Binding-site contacts:
Ligand atom N1 contacts residue ASP255 of chain 2.C at 4.1 Å.
Ligand atom C5 contacts residue HIS226 of chain 2.C at 3.9 Å.
Ligand atom C5 contacts residue ASP244 of chain 2.C at 4.1 Å.
Ligand atom P contacts residue MN1 of chain 2.P at 2.8 Å.
Ligand atom N1 contacts residue MN1 of chain 2.P at 2.7 Å.
Ligand atom C6 contacts residue GLU381 of chain 2.C at 4.1 Å.
Ligand atom O2 contacts residue HIS336 of chain 2.C at 3.7 Å.
Ligand atom C2 contacts residue ASP255 of chain 2.C at 4.0 Å.
Ligand atom P contacts residue MN1 of chain 2.O at 3.1 Å.
Ligand atom O1 contacts residue HIS336 of chain 2.C at 4.1 Å.
Ligand atom O2 contacts residue MN1 of chain 2.P at 2.1 Å.
Ligand atom P contacts residue HIS343 of chain 2.C at 4.2 Å.
Ligand atom C5 contacts residue ARG418 of chain 2.C at 3.6 Å.
Ligand atom O1 contacts residue HIS343 of chain 2.C at 2.8 Å (h-bond).
Ligand atom C1 contacts residue MN1 of chain 2.P at 3.8 Å.
Ligand atom C1 contacts residue HIS343 of chain 2.C at 4.2 Å.
Ligand atom N2 contacts residue GLU381 of chain 2.C at 2.9 Å (salt-bridge).
Ligand atom N2 contacts residue MN1 of chain 2.P at 3.7 Å.
Ligand atom P contacts residue ASP244 of chain 2.C at 3.7 Å.
Ligand atom P contacts residue ASP255 of chain 2.C at 4.1 Å.
Ligand atom O1 contacts residue MN1 of chain 2.O at 3.4 Å.
Ligand atom O2 contacts residue ASP255 of chain 2.C at 2.9 Å (salt-bridge).
Ligand atom N2 contacts residue MN1 of chain 2.O at 4.0 Å.
Ligand atom O2 contacts residue ASP244 of chain 2.C at 3.8 Å.
Ligand atom N2 contacts residue ARG418 of chain 2.C at 3.9 Å.
Ligand atom O1 contacts residue MN1 of chain 2.P at 4.1 Å.
Ligand atom O2 contacts residue GLU420 of chain 2.C at 2.9 Å (salt-bridge).
Ligand atom N1 contacts residue ASP244 of chain 2.C at 3.1 Å (salt-bridge).
Ligand atom O2 contacts residue GLU381 of chain 2.C at 3.0 Å (salt-bridge).
Ligand atom O2 contacts residue MN1 of chain 2.O at 1.8 Å.
Ligand atom C2 contacts residue VAL342 of chain 2.C at 3.7 Å (hydrophobic).
Ligand atom C3 contacts residue TYR212 of chain 2.C at 3.9 Å (hydrophobic).
Ligand atom C4 contacts residue GLU381 of chain 2.C at 4.1 Å.
Ligand atom N2 contacts residue ASP244 of chain 2.C at 3.7 Å.
Ligand atom C2 contacts residue TYR212 of chain 2.C at 3.5 Å (hydrophobic).
Ligand atom P contacts residue GLU381 of chain 2.C at 3.6 Å.
Ligand atom C5 contacts residue LEU225 of chain 2.C at 3.7 Å (hydrophobic).
Ligand atom C2 contacts residue MN1 of chain 2.P at 3.9 Å.
Ligand atom C6 contacts residue TRP89 of chain 1.B at 3.9 Å (hydrophobic).
Ligand atom C6 contacts residue HIS332 of chain 2.C at 3.9 Å.

Sequence of chain 1.B:
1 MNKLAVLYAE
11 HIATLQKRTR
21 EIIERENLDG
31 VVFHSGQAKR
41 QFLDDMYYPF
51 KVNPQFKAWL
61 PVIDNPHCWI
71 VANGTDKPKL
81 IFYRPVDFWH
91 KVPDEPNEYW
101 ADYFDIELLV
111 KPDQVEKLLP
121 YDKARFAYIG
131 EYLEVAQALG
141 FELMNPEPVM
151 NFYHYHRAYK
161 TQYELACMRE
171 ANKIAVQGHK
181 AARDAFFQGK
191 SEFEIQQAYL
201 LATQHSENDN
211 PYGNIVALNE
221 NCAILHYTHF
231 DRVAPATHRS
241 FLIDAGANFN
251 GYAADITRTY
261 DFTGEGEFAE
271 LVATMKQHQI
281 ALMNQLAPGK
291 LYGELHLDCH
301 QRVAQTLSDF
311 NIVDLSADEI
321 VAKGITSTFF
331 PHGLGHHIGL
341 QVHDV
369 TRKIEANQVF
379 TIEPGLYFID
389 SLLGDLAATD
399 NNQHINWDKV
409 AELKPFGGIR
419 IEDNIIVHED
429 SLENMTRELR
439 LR

Sequence of chain 2.C:
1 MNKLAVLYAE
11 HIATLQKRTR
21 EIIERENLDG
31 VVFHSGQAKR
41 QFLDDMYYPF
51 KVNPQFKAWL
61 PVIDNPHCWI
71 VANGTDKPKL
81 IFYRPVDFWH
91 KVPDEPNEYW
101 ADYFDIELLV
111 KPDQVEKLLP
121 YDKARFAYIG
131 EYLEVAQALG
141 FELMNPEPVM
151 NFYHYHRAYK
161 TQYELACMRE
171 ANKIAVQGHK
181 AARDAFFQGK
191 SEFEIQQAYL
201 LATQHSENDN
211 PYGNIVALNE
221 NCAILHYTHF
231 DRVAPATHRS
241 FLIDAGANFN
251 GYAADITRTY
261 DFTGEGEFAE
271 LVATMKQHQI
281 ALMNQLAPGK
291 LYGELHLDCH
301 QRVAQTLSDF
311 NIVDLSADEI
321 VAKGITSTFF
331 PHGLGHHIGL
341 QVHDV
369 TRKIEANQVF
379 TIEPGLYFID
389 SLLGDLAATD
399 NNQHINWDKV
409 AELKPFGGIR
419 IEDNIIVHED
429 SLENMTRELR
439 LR

A small-molecule ligand and the protein it binds are described below.
Small molecule (SMILES): CC(C)NP(=O)(O)NC(C)C